This protein binds this small molecule.
Small molecule (SMILES): Cc1ccc(-c2cc(C(=O)O)c3[nH]c(CN4CCN(Cc5ccccc5)CC4)nc3c2)c(Cl)c1

Sequence of chain 1.A:
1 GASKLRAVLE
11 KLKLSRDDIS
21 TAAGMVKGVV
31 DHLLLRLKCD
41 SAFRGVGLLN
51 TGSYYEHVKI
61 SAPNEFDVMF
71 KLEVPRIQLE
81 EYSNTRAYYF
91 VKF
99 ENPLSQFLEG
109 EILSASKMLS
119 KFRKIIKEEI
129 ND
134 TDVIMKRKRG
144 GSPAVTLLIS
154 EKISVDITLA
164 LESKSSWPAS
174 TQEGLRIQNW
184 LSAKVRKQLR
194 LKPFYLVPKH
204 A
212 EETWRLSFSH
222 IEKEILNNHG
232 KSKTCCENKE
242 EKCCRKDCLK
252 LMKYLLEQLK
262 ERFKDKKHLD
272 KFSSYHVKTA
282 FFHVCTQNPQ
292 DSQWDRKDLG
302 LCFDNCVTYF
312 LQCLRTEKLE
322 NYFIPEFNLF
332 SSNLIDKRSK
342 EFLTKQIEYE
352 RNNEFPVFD

Binding-site contacts:
Ligand atom C6 contacts residue ASP67 of chain 1.A at 3.5 Å.
Ligand atom O34 contacts residue SER218 of chain 1.A at 3.6 Å.
Ligand atom C17 contacts residue TYR276 of chain 1.A at 3.5 Å (hydrophobic).
Ligand atom N5 contacts residue ASP67 of chain 1.A at 2.7 Å (salt-bridge).
Ligand atom C29 contacts residue GLU223 of chain 1.A at 3.5 Å.
Ligand atom O33 contacts residue ARG216 of chain 1.A at 2.9 Å (salt-bridge).
Ligand atom C11 contacts residue ASP67 of chain 1.A at 3.4 Å.
Ligand atom C12 contacts residue ASN50 of chain 1.A at 3.3 Å.
Ligand atom C27 contacts residue TYR323 of chain 1.A at 3.7 Å (hydrophobic).
Ligand atom N16 contacts residue TYR276 of chain 1.A at 3.6 Å.
Ligand atom C4 contacts residue ASP67 of chain 1.A at 3.5 Å.
Ligand atom O34 contacts residue PHE219 of chain 1.A at 2.8 Å (h-bond).
Ligand atom C26 contacts residue PHE324 of chain 1.A at 3.7 Å (hydrophobic).
Ligand atom C10 contacts residue ASP67 of chain 1.A at 3.3 Å.
Ligand atom C9 contacts residue ASP67 of chain 1.A at 3.7 Å.
Ligand atom C32 contacts residue PHE219 of chain 1.A at 3.5 Å (hydrophobic).
Ligand atom C28 contacts residue GLU223 of chain 1.A at 3.4 Å.
Ligand atom N19 contacts residue TYR276 of chain 1.A at 3.7 Å.
Ligand atom C25 contacts residue PHE283 of chain 1.A at 3.4 Å (hydrophobic).
Ligand atom C29 contacts residue PHE324 of chain 1.A at 3.6 Å (hydrophobic).
Ligand atom C15 contacts residue TYR276 of chain 1.A at 3.7 Å (hydrophobic).
Ligand atom C6 contacts residue SER220 of chain 1.A at 3.6 Å.
Ligand atom C30 contacts residue SER220 of chain 1.A at 3.7 Å.
Ligand atom CL24 contacts residue THR280 of chain 1.A at 3.4 Å.
Ligand atom C11 contacts residue MET69 of chain 1.A at 3.7 Å (hydrophobic).
Ligand atom N19 contacts residue LYS279 of chain 1.A at 3.1 Å (salt-bridge).
Ligand atom C28 contacts residue PHE324 of chain 1.A at 3.5 Å (hydrophobic).
Ligand atom C8 contacts residue ASP67 of chain 1.A at 3.5 Å.
Ligand atom O33 contacts residue SER218 of chain 1.A at 3.2 Å (h-bond).
Ligand atom C13 contacts residue MET69 of chain 1.A at 3.6 Å (hydrophobic).
Ligand atom C9 contacts residue MET69 of chain 1.A at 3.7 Å (hydrophobic).
Ligand atom C32 contacts residue SER218 of chain 1.A at 3.7 Å.
Ligand atom C10 contacts residue VAL68 of chain 1.A at 3.7 Å (hydrophobic).
Ligand atom C17 contacts residue SER220 of chain 1.A at 3.5 Å.
Ligand atom C29 contacts residue PHE219 of chain 1.A at 3.5 Å (hydrophobic).
Ligand atom C14 contacts residue MET69 of chain 1.A at 3.5 Å (hydrophobic).
Ligand atom C32 contacts residue SER220 of chain 1.A at 3.7 Å.
Ligand atom C18 contacts residue TYR276 of chain 1.A at 3.6 Å (hydrophobic).
Ligand atom C31 contacts residue TYR276 of chain 1.A at 3.5 Å (hydrophobic).
Ligand atom C31 contacts residue SER220 of chain 1.A at 3.6 Å.